The small molecule below binds the protein below.
Small molecule (SMILES): CC(=O)N[C@@H]1[C@@H](O)[C@H](O)[C@@H](CO)O[C@H]1O

Binding-site contacts:
Ligand atom C4 contacts residue ASN1131 of chain 1.C at 4.1 Å.
Ligand atom O5 contacts residue ASN1131 of chain 1.C at 2.2 Å (h-bond).
Ligand atom C8 contacts residue ASN1131 of chain 1.C at 4.4 Å.
Ligand atom C1 contacts residue ASN1131 of chain 1.C at 1.4 Å.
Ligand atom C2 contacts residue ASN1131 of chain 1.C at 2.4 Å.
Ligand atom O7 contacts residue ASN1131 of chain 1.C at 2.7 Å (h-bond).
Ligand atom C7 contacts residue ASN1131 of chain 1.C at 3.1 Å.
Ligand atom N2 contacts residue ASN1131 of chain 1.C at 3.0 Å (h-bond).
Ligand atom C5 contacts residue ASN1131 of chain 1.C at 3.6 Å.
Ligand atom C8 contacts residue VAL1130 of chain 1.C at 4.5 Å (hydrophobic).
Ligand atom C3 contacts residue ASN1131 of chain 1.C at 3.8 Å.
Ligand atom C8 contacts residue ILE1129 of chain 1.C at 3.9 Å (hydrophobic).

Sequence of chain 1.C:
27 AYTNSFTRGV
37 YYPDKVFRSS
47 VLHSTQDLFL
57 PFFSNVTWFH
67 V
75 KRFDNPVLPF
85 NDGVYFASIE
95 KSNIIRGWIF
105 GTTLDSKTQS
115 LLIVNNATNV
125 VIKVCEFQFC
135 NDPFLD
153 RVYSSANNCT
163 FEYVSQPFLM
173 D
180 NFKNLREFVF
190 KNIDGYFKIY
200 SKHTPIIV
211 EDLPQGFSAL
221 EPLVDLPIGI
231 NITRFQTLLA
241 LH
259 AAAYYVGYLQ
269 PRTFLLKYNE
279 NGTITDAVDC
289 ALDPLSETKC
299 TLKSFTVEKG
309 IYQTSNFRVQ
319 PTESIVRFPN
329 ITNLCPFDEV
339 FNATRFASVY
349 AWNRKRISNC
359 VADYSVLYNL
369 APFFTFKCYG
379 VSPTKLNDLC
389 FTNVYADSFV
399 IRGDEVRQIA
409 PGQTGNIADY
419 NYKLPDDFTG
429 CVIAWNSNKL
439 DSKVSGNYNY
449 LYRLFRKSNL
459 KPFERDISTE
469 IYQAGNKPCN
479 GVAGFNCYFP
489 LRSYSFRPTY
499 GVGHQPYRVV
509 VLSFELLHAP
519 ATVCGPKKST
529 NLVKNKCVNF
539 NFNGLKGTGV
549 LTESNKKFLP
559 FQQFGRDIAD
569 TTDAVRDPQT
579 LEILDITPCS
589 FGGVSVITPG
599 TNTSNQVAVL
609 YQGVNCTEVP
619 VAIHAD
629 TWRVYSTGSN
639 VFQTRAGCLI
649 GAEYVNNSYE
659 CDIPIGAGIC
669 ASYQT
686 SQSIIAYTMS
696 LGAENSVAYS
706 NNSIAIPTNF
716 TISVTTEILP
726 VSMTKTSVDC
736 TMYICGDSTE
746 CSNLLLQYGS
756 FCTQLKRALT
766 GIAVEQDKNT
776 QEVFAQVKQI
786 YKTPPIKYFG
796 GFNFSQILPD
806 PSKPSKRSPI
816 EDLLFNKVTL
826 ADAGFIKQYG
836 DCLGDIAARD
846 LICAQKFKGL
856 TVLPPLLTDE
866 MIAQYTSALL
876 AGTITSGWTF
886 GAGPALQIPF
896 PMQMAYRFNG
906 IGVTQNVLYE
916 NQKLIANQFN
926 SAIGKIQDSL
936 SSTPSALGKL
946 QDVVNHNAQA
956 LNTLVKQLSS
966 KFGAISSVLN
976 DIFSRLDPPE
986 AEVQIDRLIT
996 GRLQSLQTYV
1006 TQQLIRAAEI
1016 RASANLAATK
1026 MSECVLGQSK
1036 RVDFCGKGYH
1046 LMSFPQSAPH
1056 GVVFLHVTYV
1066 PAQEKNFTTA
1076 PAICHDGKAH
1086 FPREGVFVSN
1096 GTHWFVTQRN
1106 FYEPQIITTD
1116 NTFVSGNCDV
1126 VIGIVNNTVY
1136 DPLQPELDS